Binding-site contacts:
Ligand atom O5 contacts residue ASN479 of chain 1.A at 4.0 Å.
Ligand atom O3 contacts residue TYR477 of chain 1.A at 4.1 Å.
Ligand atom O5 contacts residue ASN481 of chain 1.A at 2.3 Å (h-bond).
Ligand atom C8 contacts residue THR483 of chain 1.A at 4.3 Å.
Ligand atom O6 contacts residue TYR477 of chain 1.A at 3.9 Å.
Ligand atom O7 contacts residue GLU482 of chain 1.A at 4.2 Å.
Ligand atom C7 contacts residue ASN481 of chain 1.A at 3.6 Å.
Ligand atom O7 contacts residue TYR477 of chain 1.A at 4.3 Å.
Ligand atom C3 contacts residue TYR477 of chain 1.A at 3.7 Å (hydrophobic).
Ligand atom C2 contacts residue TYR477 of chain 1.A at 4.4 Å (hydrophobic).
Ligand atom C8 contacts residue ASN473 of chain 1.A at 4.1 Å.
Ligand atom O6 contacts residue ASN479 of chain 1.A at 4.0 Å.
Ligand atom C1 contacts residue ASN481 of chain 1.A at 1.4 Å.
Ligand atom N2 contacts residue ASN473 of chain 1.A at 4.4 Å.
Ligand atom N2 contacts residue TYR477 of chain 1.A at 4.3 Å.
Ligand atom C4 contacts residue TYR477 of chain 1.A at 4.3 Å (hydrophobic).
Ligand atom O5 contacts residue TYR477 of chain 1.A at 3.6 Å.
Ligand atom O7 contacts residue ASN481 of chain 1.A at 3.7 Å.
Ligand atom O7 contacts residue GLN484 of chain 1.A at 3.7 Å.
Ligand atom C2 contacts residue ASN481 of chain 1.A at 2.6 Å.
Ligand atom C4 contacts residue ASN481 of chain 1.A at 4.3 Å.
Ligand atom N2 contacts residue ASN481 of chain 1.A at 3.1 Å (h-bond).
Ligand atom C6 contacts residue TYR477 of chain 1.A at 4.0 Å (hydrophobic).
Ligand atom C7 contacts residue GLU482 of chain 1.A at 3.9 Å.
Ligand atom C5 contacts residue ASN481 of chain 1.A at 3.6 Å.
Ligand atom O4 contacts residue TYR477 of chain 1.A at 3.6 Å.
Ligand atom C5 contacts residue TYR477 of chain 1.A at 4.1 Å (hydrophobic).
Ligand atom O7 contacts residue THR483 of chain 1.A at 4.1 Å.
Ligand atom C8 contacts residue GLU482 of chain 1.A at 3.1 Å.
Ligand atom C1 contacts residue TYR477 of chain 1.A at 4.2 Å (hydrophobic).
Ligand atom C3 contacts residue ASN481 of chain 1.A at 3.9 Å.

Sequence of chain 1.A:
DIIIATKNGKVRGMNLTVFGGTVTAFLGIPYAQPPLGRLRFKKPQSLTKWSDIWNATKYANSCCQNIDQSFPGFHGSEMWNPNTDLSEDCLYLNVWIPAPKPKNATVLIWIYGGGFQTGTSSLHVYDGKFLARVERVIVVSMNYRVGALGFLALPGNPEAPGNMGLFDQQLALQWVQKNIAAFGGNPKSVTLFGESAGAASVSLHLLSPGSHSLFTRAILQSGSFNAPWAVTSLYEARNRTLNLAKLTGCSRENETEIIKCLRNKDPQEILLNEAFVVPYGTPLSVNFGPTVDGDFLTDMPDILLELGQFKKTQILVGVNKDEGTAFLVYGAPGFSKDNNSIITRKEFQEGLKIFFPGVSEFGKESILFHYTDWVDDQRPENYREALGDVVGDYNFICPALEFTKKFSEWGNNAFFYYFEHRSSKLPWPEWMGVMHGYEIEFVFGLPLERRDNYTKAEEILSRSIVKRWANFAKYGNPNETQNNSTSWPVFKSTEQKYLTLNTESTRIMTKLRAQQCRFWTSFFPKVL

A protein and the small-molecule ligand that binds it are described below.
Small molecule (SMILES): CC(=O)N[C@H]1[C@H](O[C@H]2[C@H](O)[C@@H](NC(C)=O)CO[C@@H]2CO)O[C@H](CO)[C@@H](O)[C@@H]1O